Binding-site contacts:
Ligand atom C3 contacts residue ASP102 of chain 2.A at 3.7 Å.
Ligand atom N4 contacts residue GLN203 of chain 2.A at 3.7 Å.
Ligand atom N3 contacts residue ASP102 of chain 2.A at 2.8 Å (salt-bridge).
Ligand atom C8 contacts residue TYR106 of chain 2.A at 4.0 Å (hydrophobic).
Ligand atom N1 contacts residue TYR106 of chain 2.A at 3.8 Å.
Ligand atom N5 contacts residue VAL233 of chain 2.A at 3.9 Å.
Ligand atom C8 contacts residue MET260 of chain 2.A at 3.8 Å (hydrophobic).
Ligand atom C7 contacts residue GLY230 of chain 2.A at 3.8 Å.
Ligand atom C4 contacts residue TYR106 of chain 2.A at 3.7 Å (hydrophobic).
Ligand atom N4 contacts residue ASP156 of chain 2.A at 2.6 Å (salt-bridge).
Ligand atom N5 contacts residue MET260 of chain 2.A at 3.6 Å.
Ligand atom N3 contacts residue SER103 of chain 2.A at 3.6 Å.
Ligand atom C7 contacts residue MET260 of chain 2.A at 3.8 Å (hydrophobic).
Ligand atom N5 contacts residue ALA232 of chain 2.A at 3.9 Å.
Ligand atom N4 contacts residue ILE201 of chain 2.A at 3.9 Å.
Ligand atom N3 contacts residue ILE201 of chain 2.A at 3.6 Å.
Ligand atom C contacts residue ALA232 of chain 2.A at 3.7 Å (hydrophobic).
Ligand atom N2 contacts residue MET260 of chain 2.A at 3.6 Å.
Ligand atom C5 contacts residue ASP156 of chain 2.A at 3.5 Å.
Ligand atom N contacts residue TYR106 of chain 2.A at 3.9 Å.
Ligand atom C1 contacts residue GLY261 of chain 2.A at 4.0 Å.
Ligand atom C8 contacts residue LEU231 of chain 2.A at 3.8 Å (hydrophobic).
Ligand atom C5 contacts residue ASP102 of chain 2.A at 3.6 Å.
Ligand atom C1 contacts residue ALA232 of chain 2.A at 3.8 Å (hydrophobic).
Ligand atom C2 contacts residue TYR106 of chain 2.A at 3.7 Å (hydrophobic).
Ligand atom N4 contacts residue CYS158 of chain 2.A at 3.9 Å.
Ligand atom C4 contacts residue ASP102 of chain 2.A at 3.8 Å.
Ligand atom C3 contacts residue TYR106 of chain 2.A at 3.5 Å (hydrophobic).
Ligand atom N contacts residue ALA232 of chain 2.A at 2.9 Å (h-bond).
Ligand atom N3 contacts residue ASP156 of chain 2.A at 3.0 Å (salt-bridge).
Ligand atom C1 contacts residue LEU231 of chain 2.A at 3.9 Å (hydrophobic).
Ligand atom C6 contacts residue MET260 of chain 2.A at 3.8 Å (hydrophobic).
Ligand atom C5 contacts residue ILE201 of chain 2.A at 3.9 Å (hydrophobic).
Ligand atom N2 contacts residue TYR106 of chain 2.A at 3.4 Å.
Ligand atom C5 contacts residue MET260 of chain 2.A at 3.9 Å (hydrophobic).
Ligand atom N5 contacts residue LEU231 of chain 2.A at 2.9 Å (h-bond).
Ligand atom N2 contacts residue ASP102 of chain 2.A at 3.0 Å (salt-bridge).
Ligand atom C4 contacts residue MET260 of chain 2.A at 3.9 Å (hydrophobic).
Ligand atom C1 contacts residue TYR106 of chain 2.A at 4.0 Å (hydrophobic).
Ligand atom C5 contacts residue TYR106 of chain 2.A at 4.0 Å (hydrophobic).

Sequence of chain 2.A:
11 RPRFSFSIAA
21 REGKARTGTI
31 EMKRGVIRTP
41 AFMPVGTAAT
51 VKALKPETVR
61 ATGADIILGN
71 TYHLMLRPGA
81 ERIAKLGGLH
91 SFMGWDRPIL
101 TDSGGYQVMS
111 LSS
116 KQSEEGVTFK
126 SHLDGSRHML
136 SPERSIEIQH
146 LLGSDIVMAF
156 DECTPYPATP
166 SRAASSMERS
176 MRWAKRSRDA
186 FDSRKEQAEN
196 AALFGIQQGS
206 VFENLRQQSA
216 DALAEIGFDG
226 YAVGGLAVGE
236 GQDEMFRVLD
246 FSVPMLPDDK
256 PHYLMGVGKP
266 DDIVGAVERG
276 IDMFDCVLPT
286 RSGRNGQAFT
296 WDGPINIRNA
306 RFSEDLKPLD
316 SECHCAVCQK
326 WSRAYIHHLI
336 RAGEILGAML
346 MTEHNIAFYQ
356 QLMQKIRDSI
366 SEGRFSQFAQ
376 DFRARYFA

The protein below binds the small molecule below.
Small molecule (SMILES): [H]/N=C(/N)Nc1ccc2nc(NC)[nH]c2c1